Binding-site contacts:
Ligand atom O7 contacts residue LEU40 of chain 1.C at 3.7 Å.
Ligand atom N2 contacts residue ASN47 of chain 1.C at 2.9 Å (h-bond).
Ligand atom C1 contacts residue TYR45 of chain 1.C at 4.2 Å (hydrophobic).
Ligand atom N2 contacts residue ASN42 of chain 1.C at 3.9 Å.
Ligand atom C7 contacts residue LEU40 of chain 1.C at 4.2 Å (hydrophobic).
Ligand atom C8 contacts residue ASN42 of chain 1.C at 4.1 Å.
Ligand atom C3 contacts residue ASN47 of chain 1.C at 3.8 Å.
Ligand atom O7 contacts residue ASN47 of chain 1.C at 4.4 Å.
Ligand atom O7 contacts residue SER49 of chain 1.C at 2.7 Å (h-bond).
Ligand atom C5 contacts residue ASN47 of chain 1.C at 3.7 Å.
Ligand atom C7 contacts residue ASN42 of chain 1.C at 4.3 Å.
Ligand atom O5 contacts residue ASN47 of chain 1.C at 2.4 Å (h-bond).
Ligand atom C2 contacts residue ASN47 of chain 1.C at 2.5 Å.
Ligand atom C4 contacts residue ASN47 of chain 1.C at 4.2 Å.
Ligand atom C8 contacts residue GLU29 of chain 1.C at 4.0 Å.
Ligand atom C8 contacts residue LEU40 of chain 1.C at 4.1 Å (hydrophobic).
Ligand atom C7 contacts residue ASN47 of chain 1.C at 4.1 Å.
Ligand atom O7 contacts residue SER48 of chain 1.C at 3.9 Å.
Ligand atom C8 contacts residue SER49 of chain 1.C at 4.5 Å.
Ligand atom C7 contacts residue SER49 of chain 1.C at 3.9 Å.
Ligand atom C1 contacts residue ASN47 of chain 1.C at 1.5 Å.

This small molecule binds to this protein.
Small molecule (SMILES): CC(=O)N[C@@H]1[C@@H](O)[C@H](O)[C@@H](CO)O[C@H]1O

Sequence of chain 1.C:
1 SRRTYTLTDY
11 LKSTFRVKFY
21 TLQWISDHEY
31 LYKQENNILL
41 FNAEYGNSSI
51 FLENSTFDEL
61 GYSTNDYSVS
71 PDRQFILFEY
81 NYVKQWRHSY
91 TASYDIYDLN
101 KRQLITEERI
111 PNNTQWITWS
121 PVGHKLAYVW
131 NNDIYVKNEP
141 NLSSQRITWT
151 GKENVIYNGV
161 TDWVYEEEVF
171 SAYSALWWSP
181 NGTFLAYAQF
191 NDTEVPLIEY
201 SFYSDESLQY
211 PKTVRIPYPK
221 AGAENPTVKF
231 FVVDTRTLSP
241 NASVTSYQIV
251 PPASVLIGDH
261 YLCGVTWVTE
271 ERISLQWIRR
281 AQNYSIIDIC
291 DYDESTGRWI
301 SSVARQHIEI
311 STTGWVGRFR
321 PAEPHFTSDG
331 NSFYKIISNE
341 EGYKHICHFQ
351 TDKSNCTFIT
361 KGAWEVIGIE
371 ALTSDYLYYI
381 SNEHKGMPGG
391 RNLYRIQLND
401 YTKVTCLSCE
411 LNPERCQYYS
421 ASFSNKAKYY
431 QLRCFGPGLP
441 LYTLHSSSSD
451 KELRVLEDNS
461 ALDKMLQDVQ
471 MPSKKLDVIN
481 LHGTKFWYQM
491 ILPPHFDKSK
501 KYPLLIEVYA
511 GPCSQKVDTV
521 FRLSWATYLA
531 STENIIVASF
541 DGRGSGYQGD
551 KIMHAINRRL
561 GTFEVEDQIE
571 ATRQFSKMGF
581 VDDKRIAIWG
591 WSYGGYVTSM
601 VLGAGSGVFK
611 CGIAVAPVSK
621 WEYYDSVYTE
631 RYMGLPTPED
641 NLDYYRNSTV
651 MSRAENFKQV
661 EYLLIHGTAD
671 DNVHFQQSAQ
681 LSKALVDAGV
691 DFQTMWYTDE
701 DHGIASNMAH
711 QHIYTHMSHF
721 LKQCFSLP